Sequence of chain 1.C:
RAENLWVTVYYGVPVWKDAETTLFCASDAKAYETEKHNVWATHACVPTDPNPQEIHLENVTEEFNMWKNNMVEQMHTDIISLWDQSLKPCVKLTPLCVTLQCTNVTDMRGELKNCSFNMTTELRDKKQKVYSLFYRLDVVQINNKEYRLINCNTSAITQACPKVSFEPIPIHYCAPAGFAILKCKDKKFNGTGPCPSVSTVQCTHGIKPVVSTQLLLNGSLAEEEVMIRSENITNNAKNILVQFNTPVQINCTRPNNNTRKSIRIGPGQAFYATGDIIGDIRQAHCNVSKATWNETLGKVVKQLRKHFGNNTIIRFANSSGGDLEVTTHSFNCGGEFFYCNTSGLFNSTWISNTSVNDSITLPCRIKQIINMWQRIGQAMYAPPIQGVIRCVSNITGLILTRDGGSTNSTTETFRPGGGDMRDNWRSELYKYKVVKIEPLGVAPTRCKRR

Binding-site contacts:
Ligand atom O6 contacts residue SER28 of chain 1.A at 3.0 Å.
Ligand atom C5 contacts residue HIS55 of chain 1.A at 3.7 Å.
Ligand atom O2 contacts residue HIS55 of chain 1.A at 4.0 Å.
Ligand atom C6 contacts residue CYS32 of chain 1.A at 4.0 Å (hydrophobic).
Ligand atom C1 contacts residue ALA57 of chain 1.A at 4.0 Å (hydrophobic).
Ligand atom C8 contacts residue SER58 of chain 1.A at 3.2 Å.
Ligand atom C7 contacts residue ALA30 of chain 1.A at 3.7 Å (hydrophobic).
Ligand atom O4 contacts residue THR81 of chain 1.A at 3.5 Å (h-bond).
Ligand atom O4 contacts residue ALA30 of chain 1.A at 3.9 Å.
Ligand atom O5 contacts residue THR81 of chain 1.A at 3.6 Å.
Ligand atom N2 contacts residue ALA57 of chain 1.A at 2.8 Å (h-bond).
Ligand atom O3 contacts residue CYS56 of chain 1.A at 3.7 Å.
Ligand atom C3 contacts residue ASN272 of chain 1.C at 3.8 Å.
Ligand atom C7 contacts residue ASN272 of chain 1.C at 3.5 Å.
Ligand atom C3 contacts residue ALA57 of chain 1.A at 4.0 Å (hydrophobic).
Ligand atom O3 contacts residue HIS55 of chain 1.A at 3.2 Å (h-bond).
Ligand atom C6 contacts residue PRO82 of chain 1.A at 4.0 Å (hydrophobic).
Ligand atom O4 contacts residue HIS55 of chain 1.A at 3.8 Å.
Ligand atom O7 contacts residue MAN5 of chain 1.N at 2.3 Å (h-bond).
Ligand atom O5 contacts residue ASN272 of chain 1.C at 2.3 Å (h-bond).
Ligand atom C7 contacts residue MAN5 of chain 1.N at 3.1 Å.
Ligand atom O2 contacts residue MAN6 of chain 1.N at 3.7 Å.
Ligand atom C8 contacts residue MAN5 of chain 1.N at 3.2 Å.
Ligand atom O7 contacts residue ASN272 of chain 1.C at 3.7 Å.
Ligand atom C1 contacts residue ASN272 of chain 1.C at 1.4 Å.
Ligand atom O3 contacts residue ALA57 of chain 1.A at 3.4 Å (h-bond).
Ligand atom N2 contacts residue ASN272 of chain 1.C at 2.9 Å (h-bond).
Ligand atom O5 contacts residue MAN6 of chain 1.N at 4.0 Å.
Ligand atom C6 contacts residue HIS55 of chain 1.A at 3.4 Å.
Ligand atom C8 contacts residue ALA57 of chain 1.A at 4.0 Å (hydrophobic).
Ligand atom O7 contacts residue ALA30 of chain 1.A at 2.7 Å (h-bond).
Ligand atom C2 contacts residue ALA57 of chain 1.A at 3.3 Å (hydrophobic).
Ligand atom C7 contacts residue ALA57 of chain 1.A at 3.8 Å (hydrophobic).
Ligand atom O2 contacts residue THR81 of chain 1.A at 2.9 Å (h-bond).
Ligand atom C5 contacts residue ASN272 of chain 1.C at 3.6 Å.
Ligand atom C4 contacts residue PRO82 of chain 1.A at 4.0 Å (hydrophobic).
Ligand atom O7 contacts residue GLY410 of chain 1.C at 4.0 Å.
Ligand atom C2 contacts residue ASN272 of chain 1.C at 2.5 Å.
Ligand atom C6 contacts residue SER28 of chain 1.A at 3.4 Å.
Ligand atom O4 contacts residue ARG275 of chain 1.C at 3.2 Å (salt-bridge).

A small-molecule ligand and the protein it binds are described below.
Small molecule (SMILES): CC(=O)N[C@H]1[C@H](O[C@H]2[C@H](O)[C@@H](NC(C)=O)CO[C@@H]2CO)O[C@H](CO)[C@@H](O[C@@H]2O[C@H](CO[C@H]3O[C@H](CO[C@H]4O[C@H](CO)[C@@H](O)[C@H](O)[C@@H]4O)[C@@H](O)[C@H](O[C@H]4O[C@H](CO)[C@@H](O)[C@H](O)[C@@H]4O)[C@@H]3O)[C@@H](O)[C@H](O[C@H]3O[C@H](CO)[C@@H](O)[C@H](O)[C@@H]3O[C@H]3O[C@H](CO)[C@@H](O)[C@H](O)[C@@H]3O[C@H]3O[C@H](CO)[C@@H](O)[C@H](O)[C@@H]3O)[C@@H]2O)[C@@H]1O

Sequence of chain 1.A:
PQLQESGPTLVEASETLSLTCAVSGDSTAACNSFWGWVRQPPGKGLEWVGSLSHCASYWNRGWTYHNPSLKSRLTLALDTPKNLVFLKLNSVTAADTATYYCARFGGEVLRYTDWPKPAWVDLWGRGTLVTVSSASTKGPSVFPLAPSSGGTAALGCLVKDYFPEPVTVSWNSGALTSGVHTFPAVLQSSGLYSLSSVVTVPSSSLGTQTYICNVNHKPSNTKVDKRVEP